The small molecule below binds the protein below.
Small molecule (SMILES): CSCC[C@H](NC(=O)[C@H](Cc1ccc(OP(=O)(O)O)cc1)NC(=O)[C@H](CC(=O)O)NC(=O)CNC(=O)[C@H](CO)NC(=O)CNC(=O)[C@H](C)N)C(=O)N1CCC[C@H]1C(=O)N[C@@H](C)C=O

Sequence of chain 1.A:
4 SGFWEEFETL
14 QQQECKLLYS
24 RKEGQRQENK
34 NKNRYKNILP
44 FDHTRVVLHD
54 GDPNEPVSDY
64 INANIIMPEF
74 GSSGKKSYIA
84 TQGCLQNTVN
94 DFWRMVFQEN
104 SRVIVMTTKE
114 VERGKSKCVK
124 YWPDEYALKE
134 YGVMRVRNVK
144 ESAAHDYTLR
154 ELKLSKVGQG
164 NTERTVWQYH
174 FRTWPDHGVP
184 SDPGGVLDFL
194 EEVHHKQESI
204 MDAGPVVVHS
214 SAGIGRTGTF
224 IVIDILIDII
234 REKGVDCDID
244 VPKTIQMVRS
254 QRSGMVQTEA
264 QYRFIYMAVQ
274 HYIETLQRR

Binding-site contacts:
Ligand atom C contacts residue ASN40 of chain 1.A at 3.6 Å.
Ligand atom P contacts residue GLY218 of chain 1.A at 3.5 Å.
Ligand atom O3P contacts residue ARG219 of chain 1.A at 2.8 Å (salt-bridge).
Ligand atom O2P contacts residue SER213 of chain 1.A at 3.8 Å.
Ligand atom O3P contacts residue GLY218 of chain 1.A at 3.4 Å.
Ligand atom OH contacts residue GLY218 of chain 1.A at 3.8 Å.
Ligand atom CE1 contacts residue ILE217 of chain 1.A at 3.5 Å (hydrophobic).
Ligand atom O contacts residue THR261 of chain 1.A at 3.7 Å.
Ligand atom N contacts residue ASN40 of chain 1.A at 2.9 Å (h-bond).
Ligand atom OD1 contacts residue LYS39 of chain 1.A at 3.5 Å.
Ligand atom CG contacts residue GLN260 of chain 1.A at 2.9 Å.
Ligand atom OD1 contacts residue ASN40 of chain 1.A at 3.6 Å.
Ligand atom O1P contacts residue ILE217 of chain 1.A at 3.1 Å (h-bond).
Ligand atom O2P contacts residue SER214 of chain 1.A at 2.7 Å (h-bond).
Ligand atom O1P contacts residue GLY216 of chain 1.A at 3.3 Å (h-bond).
Ligand atom CA contacts residue ASN40 of chain 1.A at 3.3 Å.
Ligand atom O1P contacts residue GLY218 of chain 1.A at 2.9 Å (h-bond).
Ligand atom CD contacts residue GLN260 of chain 1.A at 3.2 Å.
Ligand atom CB contacts residue GLN260 of chain 1.A at 3.7 Å.
Ligand atom CE2 contacts residue ALA215 of chain 1.A at 3.6 Å (hydrophobic).
Ligand atom CB contacts residue ILE41 of chain 1.A at 3.7 Å (hydrophobic).
Ligand atom CD2 contacts residue TYR38 of chain 1.A at 3.6 Å (hydrophobic).
Ligand atom CE1 contacts residue ALA215 of chain 1.A at 3.5 Å (hydrophobic).
Ligand atom CG contacts residue ASN40 of chain 1.A at 3.8 Å.
Ligand atom O1P contacts residue SER213 of chain 1.A at 2.6 Å (h-bond).
Ligand atom O contacts residue LYS39 of chain 1.A at 3.5 Å (salt-bridge).
Ligand atom O2P contacts residue ALA215 of chain 1.A at 3.1 Å (h-bond).
Ligand atom CZ contacts residue ALA215 of chain 1.A at 3.5 Å (hydrophobic).
Ligand atom N contacts residue TYR38 of chain 1.A at 3.6 Å.
Ligand atom O contacts residue LYS39 of chain 1.A at 2.6 Å (salt-bridge).
Ligand atom CD1 contacts residue ALA215 of chain 1.A at 3.6 Å (hydrophobic).
Ligand atom CD2 contacts residue ALA215 of chain 1.A at 3.6 Å (hydrophobic).
Ligand atom CE2 contacts residue SER214 of chain 1.A at 3.6 Å.
Ligand atom CG contacts residue ALA215 of chain 1.A at 3.7 Å (hydrophobic).
Ligand atom CA contacts residue TYR38 of chain 1.A at 3.6 Å (hydrophobic).
Ligand atom O3P contacts residue SER213 of chain 1.A at 3.6 Å.
Ligand atom O1P contacts residue ALA215 of chain 1.A at 3.4 Å (h-bond).
Ligand atom O contacts residue ASN40 of chain 1.A at 3.7 Å.
Ligand atom P contacts residue SER213 of chain 1.A at 3.4 Å.
Ligand atom CB contacts residue TYR38 of chain 1.A at 3.8 Å (hydrophobic).